Binding-site contacts:
Ligand atom O6 contacts residue THR168 of chain 1.A at 4.3 Å.
Ligand atom C2 contacts residue ASN166 of chain 1.A at 2.4 Å.
Ligand atom C4 contacts residue TRP237 of chain 1.A at 4.2 Å (hydrophobic).
Ligand atom N2 contacts residue THR239 of chain 1.A at 4.2 Å.
Ligand atom O6 contacts residue TRP237 of chain 1.A at 4.2 Å.
Ligand atom O4 contacts residue TRP237 of chain 1.A at 4.1 Å.
Ligand atom C8 contacts residue THR239 of chain 1.A at 4.0 Å.
Ligand atom C5 contacts residue ASN166 of chain 1.A at 3.7 Å.
Ligand atom C1 contacts residue TRP237 of chain 1.A at 3.9 Å (hydrophobic).
Ligand atom C5 contacts residue TRP237 of chain 1.A at 4.0 Å (hydrophobic).
Ligand atom O5 contacts residue THR168 of chain 1.A at 3.8 Å.
Ligand atom C6 contacts residue TRP237 of chain 1.A at 3.7 Å (hydrophobic).
Ligand atom C1 contacts residue ASN166 of chain 1.A at 1.5 Å.
Ligand atom C6 contacts residue THR168 of chain 1.A at 4.3 Å.
Ligand atom C3 contacts residue ASN166 of chain 1.A at 3.8 Å.
Ligand atom N2 contacts residue ASN166 of chain 1.A at 2.8 Å (h-bond).
Ligand atom C7 contacts residue ASN166 of chain 1.A at 3.7 Å.
Ligand atom N2 contacts residue TRP237 of chain 1.A at 4.4 Å.
Ligand atom O5 contacts residue ASN166 of chain 1.A at 2.4 Å (h-bond).
Ligand atom C7 contacts residue THR239 of chain 1.A at 4.4 Å.
Ligand atom O5 contacts residue TRP237 of chain 1.A at 4.3 Å.
Ligand atom C4 contacts residue ASN166 of chain 1.A at 4.1 Å.
Ligand atom O7 contacts residue ASN166 of chain 1.A at 4.2 Å.

A protein and the small-molecule ligand that binds it are described below.
Small molecule (SMILES): CC(=O)N[C@H]1[C@H](O[C@H]2[C@H](O)[C@@H](NC(C)=O)CO[C@@H]2CO)O[C@H](CO)[C@@H](O)[C@@H]1O

Sequence of chain 1.A:
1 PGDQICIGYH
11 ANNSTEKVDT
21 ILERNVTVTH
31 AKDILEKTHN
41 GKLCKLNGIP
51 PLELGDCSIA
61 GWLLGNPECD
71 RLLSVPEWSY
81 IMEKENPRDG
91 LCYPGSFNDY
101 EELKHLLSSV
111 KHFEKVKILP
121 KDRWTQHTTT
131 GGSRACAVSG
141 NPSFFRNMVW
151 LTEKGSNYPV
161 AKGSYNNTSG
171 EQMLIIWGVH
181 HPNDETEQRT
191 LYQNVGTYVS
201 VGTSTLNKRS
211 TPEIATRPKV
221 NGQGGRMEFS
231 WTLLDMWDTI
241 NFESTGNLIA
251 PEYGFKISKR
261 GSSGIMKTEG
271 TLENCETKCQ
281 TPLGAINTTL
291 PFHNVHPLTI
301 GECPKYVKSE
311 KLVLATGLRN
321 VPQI